A small-molecule ligand and the protein it binds are described below.
Small molecule (SMILES): CC(=O)N[C@@H]1[C@@H](O)[C@H](O)[C@@H](CO)O[C@H]1O

Binding-site contacts:
Ligand atom C5 contacts residue ASN483 of chain 1.A at 3.7 Å.
Ligand atom O6 contacts residue GLU479 of chain 1.A at 3.4 Å.
Ligand atom C1 contacts residue SER480 of chain 1.A at 4.3 Å.
Ligand atom N2 contacts residue THR485 of chain 1.A at 3.6 Å.
Ligand atom C6 contacts residue SER480 of chain 1.A at 4.2 Å.
Ligand atom C8 contacts residue THR485 of chain 1.A at 3.8 Å.
Ligand atom O5 contacts residue THR485 of chain 1.A at 4.3 Å.
Ligand atom C7 contacts residue ASN483 of chain 1.A at 3.1 Å.
Ligand atom O5 contacts residue GLU479 of chain 1.A at 3.2 Å.
Ligand atom O5 contacts residue SER480 of chain 1.A at 4.0 Å.
Ligand atom C2 contacts residue THR485 of chain 1.A at 4.2 Å.
Ligand atom C6 contacts residue ALA476 of chain 1.A at 3.4 Å (hydrophobic).
Ligand atom C4 contacts residue ASN483 of chain 1.A at 4.2 Å.
Ligand atom C5 contacts residue SER480 of chain 1.A at 4.3 Å.
Ligand atom C5 contacts residue ALA476 of chain 1.A at 4.3 Å (hydrophobic).
Ligand atom C8 contacts residue ASN483 of chain 1.A at 4.3 Å.
Ligand atom C6 contacts residue GLU479 of chain 1.A at 3.6 Å.
Ligand atom C7 contacts residue THR485 of chain 1.A at 4.1 Å.
Ligand atom C1 contacts residue GLU479 of chain 1.A at 4.0 Å.
Ligand atom C5 contacts residue GLU479 of chain 1.A at 4.0 Å.
Ligand atom C3 contacts residue ASN483 of chain 1.A at 3.8 Å.
Ligand atom C3 contacts residue THR485 of chain 1.A at 4.4 Å.
Ligand atom O5 contacts residue ASN483 of chain 1.A at 2.4 Å (h-bond).
Ligand atom C1 contacts residue ASN483 of chain 1.A at 1.4 Å.
Ligand atom N2 contacts residue ASN483 of chain 1.A at 2.9 Å (h-bond).
Ligand atom C5 contacts residue THR485 of chain 1.A at 4.5 Å.
Ligand atom C2 contacts residue ASN483 of chain 1.A at 2.4 Å.
Ligand atom O7 contacts residue ASN483 of chain 1.A at 3.0 Å (h-bond).
Ligand atom C1 contacts residue THR485 of chain 1.A at 3.5 Å.
Ligand atom O6 contacts residue ALA476 of chain 1.A at 4.4 Å.

Sequence of chain 1.A:
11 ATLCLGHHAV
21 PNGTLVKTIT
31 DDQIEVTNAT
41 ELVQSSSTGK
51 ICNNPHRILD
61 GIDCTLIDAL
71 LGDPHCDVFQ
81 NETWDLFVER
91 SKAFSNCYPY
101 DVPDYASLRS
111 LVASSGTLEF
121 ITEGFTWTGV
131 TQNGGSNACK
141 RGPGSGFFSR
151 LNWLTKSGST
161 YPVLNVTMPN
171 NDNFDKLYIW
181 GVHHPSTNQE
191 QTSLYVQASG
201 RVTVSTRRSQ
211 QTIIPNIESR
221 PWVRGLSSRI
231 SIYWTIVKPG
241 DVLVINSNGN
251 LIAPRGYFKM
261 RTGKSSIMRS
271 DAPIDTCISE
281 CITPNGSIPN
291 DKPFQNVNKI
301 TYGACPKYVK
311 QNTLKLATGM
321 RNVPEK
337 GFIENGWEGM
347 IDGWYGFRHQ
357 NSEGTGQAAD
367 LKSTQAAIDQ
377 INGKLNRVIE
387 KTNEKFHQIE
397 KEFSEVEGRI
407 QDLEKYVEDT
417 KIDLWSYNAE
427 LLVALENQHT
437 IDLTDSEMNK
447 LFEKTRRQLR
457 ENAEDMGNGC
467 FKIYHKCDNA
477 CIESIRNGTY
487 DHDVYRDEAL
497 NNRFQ